Sequence of chain 1.A:
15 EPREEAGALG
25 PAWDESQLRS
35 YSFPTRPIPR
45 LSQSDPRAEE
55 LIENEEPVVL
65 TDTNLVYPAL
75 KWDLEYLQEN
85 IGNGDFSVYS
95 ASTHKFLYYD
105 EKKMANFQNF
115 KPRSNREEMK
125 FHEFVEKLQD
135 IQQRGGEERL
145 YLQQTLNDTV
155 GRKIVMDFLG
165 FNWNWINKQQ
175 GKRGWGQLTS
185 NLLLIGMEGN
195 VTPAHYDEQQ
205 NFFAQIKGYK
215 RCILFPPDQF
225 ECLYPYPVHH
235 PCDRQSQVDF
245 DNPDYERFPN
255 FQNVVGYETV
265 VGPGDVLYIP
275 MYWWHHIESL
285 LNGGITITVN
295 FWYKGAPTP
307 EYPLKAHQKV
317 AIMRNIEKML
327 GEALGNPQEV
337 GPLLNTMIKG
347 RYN

Binding-site contacts:
Ligand atom C3 contacts residue PHE207 of chain 1.A at 3.7 Å (hydrophobic).
Ligand atom O5 contacts residue HIS199 of chain 1.A at 2.9 Å.
Ligand atom C4 contacts residue ILE281 of chain 1.A at 3.7 Å (hydrophobic).
Ligand atom O3 contacts residue LYS214 of chain 1.A at 2.7 Å (salt-bridge).
Ligand atom C1 contacts residue ASN205 of chain 1.A at 3.4 Å.
Ligand atom C4 contacts residue THR196 of chain 1.A at 3.5 Å.
Ligand atom O2 contacts residue ASN205 of chain 1.A at 3.0 Å (h-bond).
Ligand atom C5 contacts residue LYS214 of chain 1.A at 3.6 Å.
Ligand atom O4 contacts residue ILE281 of chain 1.A at 3.9 Å.
Ligand atom C1 contacts residue ASP201 of chain 1.A at 4.0 Å.
Ligand atom C1 contacts residue HIS279 of chain 1.A at 3.8 Å.
Ligand atom C2 contacts residue FE21 of chain 1.C at 2.8 Å.
Ligand atom O2 contacts residue TRP296 of chain 1.A at 4.0 Å.
Ligand atom C1 contacts residue FE21 of chain 1.C at 2.7 Å.
Ligand atom C5 contacts residue TYR145 of chain 1.A at 3.2 Å (hydrophobic).
Ligand atom O1 contacts residue HIS279 of chain 1.A at 3.1 Å (h-bond).
Ligand atom O1 contacts residue FE21 of chain 1.C at 2.1 Å.
Ligand atom O1 contacts residue TRP296 of chain 1.A at 3.3 Å.
Ligand atom O4 contacts residue THR196 of chain 1.A at 2.5 Å (h-bond).
Ligand atom C1 contacts residue TRP296 of chain 1.A at 3.8 Å (hydrophobic).
Ligand atom C5 contacts residue ILE281 of chain 1.A at 3.7 Å (hydrophobic).
Ligand atom O4 contacts residue TYR145 of chain 1.A at 2.5 Å (h-bond).
Ligand atom C5 contacts residue LEU188 of chain 1.A at 3.8 Å (hydrophobic).
Ligand atom O3 contacts residue TYR145 of chain 1.A at 3.2 Å (h-bond).
Ligand atom O1 contacts residue ASP201 of chain 1.A at 2.9 Å (salt-bridge).
Ligand atom C3 contacts residue ILE281 of chain 1.A at 3.7 Å (hydrophobic).
Ligand atom C2 contacts residue ILE281 of chain 1.A at 3.9 Å (hydrophobic).
Ligand atom O3 contacts residue ILE281 of chain 1.A at 3.5 Å.
Ligand atom O2 contacts residue ASN294 of chain 1.A at 3.0 Å (h-bond).
Ligand atom C2 contacts residue HIS279 of chain 1.A at 3.8 Å.
Ligand atom O2 contacts residue PHE207 of chain 1.A at 3.6 Å.
Ligand atom O5 contacts residue HIS279 of chain 1.A at 3.2 Å (h-bond).
Ligand atom O4 contacts residue LYS214 of chain 1.A at 3.8 Å.
Ligand atom O3 contacts residue LEU188 of chain 1.A at 3.8 Å.
Ligand atom O1 contacts residue ASN205 of chain 1.A at 3.2 Å (h-bond).
Ligand atom O3 contacts residue PHE207 of chain 1.A at 3.5 Å.
Ligand atom O5 contacts residue FE21 of chain 1.C at 2.2 Å.
Ligand atom C5 contacts residue THR196 of chain 1.A at 3.5 Å.
Ligand atom C4 contacts residue LEU188 of chain 1.A at 4.0 Å (hydrophobic).
Ligand atom C1 contacts residue ASN294 of chain 1.A at 3.9 Å.

A protein and the small-molecule ligand that binds it are described below.
Small molecule (SMILES): O=C(O)CCC(=O)C(=O)O